Sequence of chain 1.A:
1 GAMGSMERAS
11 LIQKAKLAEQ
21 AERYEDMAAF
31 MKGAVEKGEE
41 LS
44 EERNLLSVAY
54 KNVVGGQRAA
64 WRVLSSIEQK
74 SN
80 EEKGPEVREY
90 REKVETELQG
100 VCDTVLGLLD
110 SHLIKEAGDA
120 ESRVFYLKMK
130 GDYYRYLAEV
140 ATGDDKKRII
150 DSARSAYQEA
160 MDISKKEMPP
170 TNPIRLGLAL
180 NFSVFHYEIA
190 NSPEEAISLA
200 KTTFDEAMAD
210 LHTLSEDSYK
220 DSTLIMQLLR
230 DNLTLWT

A small-molecule ligand and the protein it binds are described below.
Small molecule (SMILES): CC[C@H](C)[C@H](NC(=O)[C@H](COP(=O)(O)O)NC(=O)CNC(=O)[C@H](C)N)C(=O)N1CCC[C@H]1C(=O)NCC(=O)N[C@@H](CCCN=C(N)N)C(=O)N[C@@H](C)C(=O)N[C@@H](CO)C(=O)O

Binding-site contacts:
Ligand atom N contacts residue LEU179 of chain 1.A at 3.5 Å.
Ligand atom CA contacts residue ASN55 of chain 1.A at 3.4 Å.
Ligand atom O3P contacts residue ARG134 of chain 1.A at 2.9 Å (salt-bridge).
Ligand atom CB contacts residue TRP235 of chain 1.A at 3.5 Å (hydrophobic).
Ligand atom CB contacts residue ASN231 of chain 1.A at 2.8 Å.
Ligand atom NE contacts residue ASN55 of chain 1.A at 3.2 Å (h-bond).
Ligand atom O contacts residue ASN231 of chain 1.A at 2.9 Å (h-bond).
Ligand atom O1P contacts residue ARG61 of chain 1.A at 2.9 Å (salt-bridge).
Ligand atom CA contacts residue ASN180 of chain 1.A at 3.4 Å.
Ligand atom O3P contacts residue TYR135 of chain 1.A at 2.7 Å (h-bond).
Ligand atom CB contacts residue LEU234 of chain 1.A at 3.2 Å (hydrophobic).
Ligand atom N contacts residue ASN231 of chain 1.A at 2.9 Å (h-bond).
Ligand atom OG contacts residue GLU19 of chain 1.A at 2.5 Å (salt-bridge).
Ligand atom CB contacts residue ASN55 of chain 1.A at 3.4 Å.
Ligand atom NH2 contacts residue ASN55 of chain 1.A at 3.5 Å (h-bond).
Ligand atom C contacts residue ASN180 of chain 1.A at 3.6 Å.
Ligand atom O2P contacts residue ARG61 of chain 1.A at 2.9 Å (salt-bridge).
Ligand atom CB contacts residue LEU179 of chain 1.A at 3.7 Å (hydrophobic).
Ligand atom O contacts residue GLU187 of chain 1.A at 3.5 Å (salt-bridge).
Ligand atom O contacts residue ASN55 of chain 1.A at 2.9 Å (h-bond).
Ligand atom C contacts residue GLU19 of chain 1.A at 3.7 Å.
Ligand atom CA contacts residue GLU19 of chain 1.A at 3.7 Å.
Ligand atom CD1 contacts residue L3Y1 of chain 1.C at 3.7 Å.
Ligand atom CA contacts residue GLU19 of chain 1.A at 3.6 Å.
Ligand atom O contacts residue VAL183 of chain 1.A at 3.6 Å.
Ligand atom P contacts residue ARG61 of chain 1.A at 3.6 Å.
Ligand atom CA contacts residue ASN231 of chain 1.A at 3.7 Å.
Ligand atom O contacts residue VAL51 of chain 1.A at 3.5 Å.
Ligand atom CG2 contacts residue L3Y1 of chain 1.C at 3.6 Å.
Ligand atom C contacts residue ASN55 of chain 1.A at 3.5 Å.
Ligand atom CB contacts residue GLU19 of chain 1.A at 3.2 Å.
Ligand atom O contacts residue LYS54 of chain 1.A at 3.6 Å.
Ligand atom O2P contacts residue ARG134 of chain 1.A at 2.8 Å (salt-bridge).
Ligand atom N contacts residue GLU187 of chain 1.A at 2.9 Å (salt-bridge).
Ligand atom CG2 contacts residue ASN180 of chain 1.A at 3.6 Å.
Ligand atom N contacts residue ASN180 of chain 1.A at 2.9 Å (h-bond).
Ligand atom CG contacts residue ASN55 of chain 1.A at 3.7 Å.
Ligand atom N contacts residue GLU19 of chain 1.A at 2.8 Å (salt-bridge).
Ligand atom O contacts residue VAL51 of chain 1.A at 3.5 Å.
Ligand atom CB contacts residue ASN180 of chain 1.A at 3.2 Å.